Binding-site contacts:
Ligand atom S26 contacts residue TRP56 of chain 1.A at 3.9 Å.
Ligand atom C12 contacts residue PHE44 of chain 1.A at 3.6 Å (hydrophobic).
Ligand atom C23 contacts residue LEU83 of chain 1.A at 3.8 Å (hydrophobic).
Ligand atom C06 contacts residue GLU421 of chain 1.A at 3.8 Å.
Ligand atom C18 contacts residue TRP56 of chain 1.A at 3.6 Å (hydrophobic).
Ligand atom C25 contacts residue PHE104 of chain 1.A at 3.8 Å (hydrophobic).
Ligand atom C22 contacts residue PHE104 of chain 1.A at 3.5 Å (hydrophobic).
Ligand atom N03 contacts residue PHE422 of chain 1.A at 4.0 Å.
Ligand atom N01 contacts residue TRP56 of chain 1.A at 3.6 Å.
Ligand atom C24 contacts residue TRP56 of chain 1.A at 4.0 Å (hydrophobic).
Ligand atom N11 contacts residue ASP46 of chain 1.A at 3.7 Å.
Ligand atom C13 contacts residue PHE44 of chain 1.A at 3.7 Å (hydrophobic).
Ligand atom C10 contacts residue PHE422 of chain 1.A at 3.8 Å (hydrophobic).
Ligand atom N08 contacts residue PHE422 of chain 1.A at 3.6 Å.
Ligand atom N03 contacts residue TRP56 of chain 1.A at 3.7 Å.
Ligand atom N01 contacts residue MET85 of chain 1.A at 3.7 Å.
Ligand atom C25 contacts residue SER103 of chain 1.A at 3.8 Å.
Ligand atom C19 contacts residue TRP56 of chain 1.A at 3.6 Å (hydrophobic).
Ligand atom C06 contacts residue TRP56 of chain 1.A at 3.7 Å (hydrophobic).
Ligand atom S26 contacts residue PHE104 of chain 1.A at 3.8 Å.
Ligand atom N01 contacts residue PHE422 of chain 1.A at 2.9 Å (h-bond).
Ligand atom C09 contacts residue PHE422 of chain 1.A at 3.6 Å (hydrophobic).
Ligand atom C15 contacts residue ASP46 of chain 1.A at 3.4 Å.
Ligand atom C21 contacts residue PHE104 of chain 1.A at 3.4 Å (hydrophobic).
Ligand atom C07 contacts residue GLU421 of chain 1.A at 3.9 Å.
Ligand atom C24 contacts residue VAL60 of chain 1.A at 3.8 Å (hydrophobic).
Ligand atom N01 contacts residue SER103 of chain 1.A at 2.7 Å (h-bond).
Ligand atom C04 contacts residue TRP56 of chain 1.A at 3.7 Å (hydrophobic).
Ligand atom C20 contacts residue TRP56 of chain 1.A at 3.5 Å (hydrophobic).
Ligand atom N17 contacts residue TRP56 of chain 1.A at 3.7 Å.
Ligand atom C20 contacts residue PHE104 of chain 1.A at 3.5 Å (hydrophobic).
Ligand atom C24 contacts residue LEU83 of chain 1.A at 3.9 Å (hydrophobic).
Ligand atom S26 contacts residue ALA53 of chain 1.A at 3.8 Å.
Ligand atom C09 contacts residue GLU421 of chain 1.A at 3.5 Å.
Ligand atom O16 contacts residue GLU421 of chain 1.A at 3.5 Å.
Ligand atom C02 contacts residue SER103 of chain 1.A at 3.9 Å.
Ligand atom C21 contacts residue TRP56 of chain 1.A at 3.6 Å (hydrophobic).
Ligand atom C02 contacts residue PHE422 of chain 1.A at 3.9 Å (hydrophobic).
Ligand atom C02 contacts residue TRP56 of chain 1.A at 3.6 Å (hydrophobic).
Ligand atom C12 contacts residue ASP46 of chain 1.A at 4.0 Å.

The small molecule below binds the protein below.
Small molecule (SMILES): CCN(CC)CCNC(=O)CSc1nc(N)c2c3c(sc2n1)CCCC3

Sequence of chain 1.A:
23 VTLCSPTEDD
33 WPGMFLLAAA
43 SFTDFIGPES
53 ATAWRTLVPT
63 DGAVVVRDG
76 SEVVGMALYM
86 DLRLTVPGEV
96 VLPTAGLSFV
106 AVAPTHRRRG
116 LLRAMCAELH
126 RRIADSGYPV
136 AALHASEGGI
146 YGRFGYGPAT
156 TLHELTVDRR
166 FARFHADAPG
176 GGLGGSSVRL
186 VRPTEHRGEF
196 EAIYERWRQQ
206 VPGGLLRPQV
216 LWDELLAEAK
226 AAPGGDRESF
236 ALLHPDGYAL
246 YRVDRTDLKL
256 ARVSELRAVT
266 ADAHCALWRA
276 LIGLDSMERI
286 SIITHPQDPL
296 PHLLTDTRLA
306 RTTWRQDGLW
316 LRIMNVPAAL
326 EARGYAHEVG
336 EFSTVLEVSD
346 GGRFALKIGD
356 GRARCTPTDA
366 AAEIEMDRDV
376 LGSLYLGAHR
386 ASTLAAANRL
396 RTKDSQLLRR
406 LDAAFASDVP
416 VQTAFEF